Binding-site contacts:
Ligand atom C4 contacts residue PHE914 of chain 1.B at 3.3 Å (hydrophobic).
Ligand atom O11 contacts residue SER1008 of chain 1.B at 3.7 Å.
Ligand atom O24 contacts residue GLU802 of chain 1.B at 3.6 Å.
Ligand atom C5 contacts residue ALA1079 of chain 1.B at 3.9 Å (hydrophobic).
Ligand atom O13 contacts residue GLU802 of chain 1.B at 2.9 Å (salt-bridge).
Ligand atom C8 contacts residue PHE914 of chain 1.B at 3.5 Å (hydrophobic).
Ligand atom N7 contacts residue GLU802 of chain 1.B at 2.7 Å (salt-bridge).
Ligand atom N7 contacts residue ALA1079 of chain 1.B at 3.8 Å.
Ligand atom N3 contacts residue ARG880 of chain 1.B at 3.4 Å (salt-bridge).
Ligand atom O13 contacts residue PHE1009 of chain 1.B at 3.6 Å.
Ligand atom C6 contacts residue PHE914 of chain 1.B at 3.4 Å (hydrophobic).
Ligand atom N1 contacts residue PHE1009 of chain 1.B at 3.6 Å.
Ligand atom O24 contacts residue GLU1261 of chain 1.B at 3.4 Å (salt-bridge).
Ligand atom O11 contacts residue PHE1009 of chain 1.B at 3.6 Å.
Ligand atom C2 contacts residue PHE914 of chain 1.B at 3.5 Å (hydrophobic).
Ligand atom O24 contacts residue ALA1079 of chain 1.B at 3.9 Å.
Ligand atom N3 contacts residue ALA1079 of chain 1.B at 3.6 Å.
Ligand atom C4 contacts residue ALA1079 of chain 1.B at 3.6 Å (hydrophobic).
Ligand atom C8 contacts residue GLU802 of chain 1.B at 3.5 Å.
Ligand atom C8 contacts residue GLU1261 of chain 1.B at 3.5 Å.
Ligand atom O11 contacts residue PHE914 of chain 1.B at 4.0 Å.
Ligand atom C6 contacts residue GLU802 of chain 1.B at 3.9 Å.
Ligand atom C2 contacts residue ARG880 of chain 1.B at 3.5 Å.
Ligand atom C8 contacts residue ALA1078 of chain 1.B at 3.8 Å (hydrophobic).
Ligand atom O13 contacts residue PHE914 of chain 1.B at 3.5 Å.
Ligand atom N9 contacts residue ALA1079 of chain 1.B at 3.4 Å (h-bond).
Ligand atom C5 contacts residue PHE914 of chain 1.B at 3.4 Å (hydrophobic).
Ligand atom O11 contacts residue ARG880 of chain 1.B at 2.7 Å (salt-bridge).
Ligand atom O11 contacts residue THR1010 of chain 1.B at 3.2 Å (h-bond).
Ligand atom N3 contacts residue PHE914 of chain 1.B at 3.4 Å.
Ligand atom C5 contacts residue GLU802 of chain 1.B at 3.8 Å.
Ligand atom N9 contacts residue GLU1261 of chain 1.B at 2.9 Å (salt-bridge).
Ligand atom N9 contacts residue PHE914 of chain 1.B at 3.4 Å.
Ligand atom C2 contacts residue ALA1079 of chain 1.B at 3.9 Å (hydrophobic).
Ligand atom N7 contacts residue PHE914 of chain 1.B at 3.4 Å.
Ligand atom N1 contacts residue PHE914 of chain 1.B at 3.4 Å.
Ligand atom O24 contacts residue ALA1078 of chain 1.B at 4.0 Å.
Ligand atom N7 contacts residue ALA1078 of chain 1.B at 3.4 Å.
Ligand atom C6 contacts residue PHE1009 of chain 1.B at 3.7 Å (hydrophobic).
Ligand atom C8 contacts residue ALA1079 of chain 1.B at 3.5 Å (hydrophobic).

Sequence of chain 1.B:
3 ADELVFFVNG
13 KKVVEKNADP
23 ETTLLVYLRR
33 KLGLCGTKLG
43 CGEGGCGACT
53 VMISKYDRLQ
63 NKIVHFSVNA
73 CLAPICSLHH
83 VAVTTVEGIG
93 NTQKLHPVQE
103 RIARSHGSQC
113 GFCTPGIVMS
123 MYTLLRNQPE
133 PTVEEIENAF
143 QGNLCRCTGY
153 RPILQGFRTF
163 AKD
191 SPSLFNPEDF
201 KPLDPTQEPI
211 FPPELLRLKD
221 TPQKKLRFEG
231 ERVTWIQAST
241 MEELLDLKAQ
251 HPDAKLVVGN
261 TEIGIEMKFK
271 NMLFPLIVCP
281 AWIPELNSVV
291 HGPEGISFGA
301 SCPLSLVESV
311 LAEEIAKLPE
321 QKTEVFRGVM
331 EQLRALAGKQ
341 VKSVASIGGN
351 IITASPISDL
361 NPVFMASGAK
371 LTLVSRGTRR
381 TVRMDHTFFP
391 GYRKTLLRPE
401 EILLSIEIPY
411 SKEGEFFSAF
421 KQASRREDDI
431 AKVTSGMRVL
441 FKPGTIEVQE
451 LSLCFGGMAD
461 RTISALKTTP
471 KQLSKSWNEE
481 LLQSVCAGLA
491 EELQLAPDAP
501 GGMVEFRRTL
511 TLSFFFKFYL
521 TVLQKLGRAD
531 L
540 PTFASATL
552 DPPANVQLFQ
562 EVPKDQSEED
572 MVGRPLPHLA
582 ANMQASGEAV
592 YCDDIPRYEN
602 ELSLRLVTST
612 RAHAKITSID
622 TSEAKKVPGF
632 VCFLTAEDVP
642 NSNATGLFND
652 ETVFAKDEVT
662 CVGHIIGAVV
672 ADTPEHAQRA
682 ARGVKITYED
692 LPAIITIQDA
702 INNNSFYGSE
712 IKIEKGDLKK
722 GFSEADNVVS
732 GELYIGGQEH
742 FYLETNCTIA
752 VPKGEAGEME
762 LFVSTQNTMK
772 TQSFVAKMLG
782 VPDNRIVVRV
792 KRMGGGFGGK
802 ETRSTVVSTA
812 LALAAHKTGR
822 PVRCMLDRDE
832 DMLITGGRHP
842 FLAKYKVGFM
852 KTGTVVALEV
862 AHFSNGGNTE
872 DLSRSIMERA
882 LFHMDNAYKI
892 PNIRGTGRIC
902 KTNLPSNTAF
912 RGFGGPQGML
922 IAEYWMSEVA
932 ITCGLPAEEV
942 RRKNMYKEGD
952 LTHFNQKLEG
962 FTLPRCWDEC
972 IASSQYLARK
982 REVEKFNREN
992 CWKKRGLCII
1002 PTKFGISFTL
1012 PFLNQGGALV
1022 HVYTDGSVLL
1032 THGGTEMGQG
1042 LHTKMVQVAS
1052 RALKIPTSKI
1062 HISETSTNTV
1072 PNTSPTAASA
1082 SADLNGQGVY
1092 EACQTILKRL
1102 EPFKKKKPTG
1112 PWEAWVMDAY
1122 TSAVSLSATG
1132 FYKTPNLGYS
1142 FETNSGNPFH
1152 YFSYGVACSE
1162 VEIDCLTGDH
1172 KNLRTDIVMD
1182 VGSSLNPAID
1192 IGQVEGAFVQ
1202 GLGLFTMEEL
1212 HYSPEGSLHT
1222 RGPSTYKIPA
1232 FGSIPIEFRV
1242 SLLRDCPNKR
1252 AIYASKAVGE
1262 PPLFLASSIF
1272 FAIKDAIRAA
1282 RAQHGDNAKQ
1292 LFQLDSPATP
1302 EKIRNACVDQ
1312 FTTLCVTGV

The small molecule below binds the protein below.
Small molecule (SMILES): O=c1[nH]c(=O)c2[nH]c(=O)[nH]c2[nH]1